Binding-site contacts:
Ligand atom C4 contacts residue CA1 of chain 1.M at 3.4 Å.
Ligand atom C3 contacts residue CA1 of chain 1.L at 3.4 Å.
Ligand atom C1 contacts residue ASP96 of chain 1.B at 3.8 Å.
Ligand atom C6 contacts residue ASP99 of chain 1.B at 3.7 Å.
Ligand atom C6 contacts residue GLY114 of chain 1.A at 3.5 Å.
Ligand atom O4 contacts residue ASP104 of chain 1.B at 3.8 Å.
Ligand atom O5 contacts residue ALA23 of chain 1.B at 2.9 Å (h-bond).
Ligand atom C6 contacts residue ALA23 of chain 1.B at 3.6 Å (hydrophobic).
Ligand atom O2 contacts residue GLU95 of chain 1.B at 3.5 Å (salt-bridge).
Ligand atom C2 contacts residue CA1 of chain 1.L at 3.4 Å.
Ligand atom O6 contacts residue ASP99 of chain 1.B at 3.5 Å.
Ligand atom O4 contacts residue SER22 of chain 1.B at 3.3 Å.
Ligand atom O3 contacts residue CA1 of chain 1.L at 2.5 Å.
Ligand atom O5 contacts residue SER22 of chain 1.B at 3.5 Å (h-bond).
Ligand atom O3 contacts residue ASP104 of chain 1.B at 3.0 Å (salt-bridge).
Ligand atom N2 contacts residue ASP96 of chain 1.B at 3.6 Å.
Ligand atom O2 contacts residue CA1 of chain 1.L at 2.5 Å.
Ligand atom C4 contacts residue GLY114 of chain 1.A at 3.5 Å.
Ligand atom C5 contacts residue ALA23 of chain 1.B at 3.8 Å (hydrophobic).
Ligand atom C1 contacts residue SER22 of chain 1.B at 3.4 Å.
Ligand atom C3 contacts residue ASP99 of chain 1.B at 3.3 Å.
Ligand atom O3 contacts residue ASP101 of chain 1.B at 3.0 Å (salt-bridge).
Ligand atom O2 contacts residue SER97 of chain 1.B at 3.3 Å.
Ligand atom O2 contacts residue ASP96 of chain 1.B at 2.6 Å (salt-bridge).
Ligand atom O4 contacts residue GLY114 of chain 1.A at 2.6 Å (h-bond).
Ligand atom C3 contacts residue ASP104 of chain 1.B at 3.7 Å.
Ligand atom C2 contacts residue SER97 of chain 1.B at 3.7 Å.
Ligand atom O2 contacts residue ASP104 of chain 1.B at 3.2 Å (salt-bridge).
Ligand atom O7 contacts residue GLY24 of chain 1.B at 3.3 Å (h-bond).
Ligand atom C2 contacts residue ASP96 of chain 1.B at 3.4 Å.
Ligand atom C2 contacts residue ASP104 of chain 1.B at 3.4 Å.
Ligand atom O7 contacts residue ALA23 of chain 1.B at 3.5 Å.
Ligand atom O3 contacts residue CA1 of chain 1.M at 2.5 Å.
Ligand atom O3 contacts residue ASP99 of chain 1.B at 2.6 Å (salt-bridge).
Ligand atom C2 contacts residue SER22 of chain 1.B at 3.5 Å.
Ligand atom O4 contacts residue ASN21 of chain 1.B at 3.0 Å (h-bond).
Ligand atom C8 contacts residue ASP96 of chain 1.B at 3.4 Å.
Ligand atom O2 contacts residue ASP99 of chain 1.B at 3.6 Å (salt-bridge).
Ligand atom O4 contacts residue CA1 of chain 1.M at 2.5 Å.
Ligand atom C3 contacts residue CA1 of chain 1.M at 3.4 Å.

Sequence of chain 1.A:
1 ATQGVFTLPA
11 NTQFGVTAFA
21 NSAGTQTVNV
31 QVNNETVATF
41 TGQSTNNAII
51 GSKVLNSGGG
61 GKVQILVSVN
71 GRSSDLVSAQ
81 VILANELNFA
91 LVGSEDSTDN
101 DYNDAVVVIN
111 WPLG

Sequence of chain 1.B:
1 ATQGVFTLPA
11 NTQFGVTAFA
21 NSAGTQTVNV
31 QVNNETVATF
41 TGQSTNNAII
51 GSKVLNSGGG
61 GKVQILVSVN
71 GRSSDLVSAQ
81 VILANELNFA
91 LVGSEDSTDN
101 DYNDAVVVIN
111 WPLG

The protein below binds the small molecule below.
Small molecule (SMILES): CC(=O)N[C@H]1[C@H](O[C@@H]2[C@@H](O)[C@H](O)O[C@H](CO)[C@@H]2O)O[C@H](CO)[C@@H](O[C@@H]2O[C@H](CO)[C@H](O)[C@H](O)[C@H]2O)[C@@H]1O[C@@H]1O[C@@H](C)[C@@H](O)[C@@H](O)[C@@H]1O